Binding-site contacts:
Ligand atom O4 contacts residue ASN1058 of chain 1.A at 4.5 Å.
Ligand atom O5 contacts residue ASN1058 of chain 1.A at 2.4 Å (h-bond).
Ligand atom C4 contacts residue ASN1058 of chain 1.A at 4.2 Å.
Ligand atom C3 contacts residue ASN1058 of chain 1.A at 3.9 Å.
Ligand atom C5 contacts residue ASN1058 of chain 1.A at 3.7 Å.
Ligand atom C1 contacts residue ASN1058 of chain 1.A at 1.5 Å.
Ligand atom N2 contacts residue ASN1058 of chain 1.A at 3.0 Å (h-bond).
Ligand atom N2 contacts residue ASP1056 of chain 1.A at 4.3 Å.
Ligand atom C8 contacts residue ASP1056 of chain 1.A at 4.0 Å.
Ligand atom C7 contacts residue ASN1058 of chain 1.A at 4.1 Å.
Ligand atom C2 contacts residue ASN1058 of chain 1.A at 2.6 Å.
Ligand atom O7 contacts residue ASP1056 of chain 1.A at 2.9 Å (salt-bridge).
Ligand atom C7 contacts residue ASP1056 of chain 1.A at 3.5 Å.

The small molecule below binds the protein below.
Small molecule (SMILES): CC(=O)N[C@H]1[C@H](O[C@H]2[C@H](O)[C@@H](NC(C)=O)CO[C@@H]2CO)O[C@H](CO)[C@@H](O[C@@H]2O[C@H](CO)[C@@H](O)[C@H](O)[C@@H]2O)[C@@H]1O

Sequence of chain 1.A:
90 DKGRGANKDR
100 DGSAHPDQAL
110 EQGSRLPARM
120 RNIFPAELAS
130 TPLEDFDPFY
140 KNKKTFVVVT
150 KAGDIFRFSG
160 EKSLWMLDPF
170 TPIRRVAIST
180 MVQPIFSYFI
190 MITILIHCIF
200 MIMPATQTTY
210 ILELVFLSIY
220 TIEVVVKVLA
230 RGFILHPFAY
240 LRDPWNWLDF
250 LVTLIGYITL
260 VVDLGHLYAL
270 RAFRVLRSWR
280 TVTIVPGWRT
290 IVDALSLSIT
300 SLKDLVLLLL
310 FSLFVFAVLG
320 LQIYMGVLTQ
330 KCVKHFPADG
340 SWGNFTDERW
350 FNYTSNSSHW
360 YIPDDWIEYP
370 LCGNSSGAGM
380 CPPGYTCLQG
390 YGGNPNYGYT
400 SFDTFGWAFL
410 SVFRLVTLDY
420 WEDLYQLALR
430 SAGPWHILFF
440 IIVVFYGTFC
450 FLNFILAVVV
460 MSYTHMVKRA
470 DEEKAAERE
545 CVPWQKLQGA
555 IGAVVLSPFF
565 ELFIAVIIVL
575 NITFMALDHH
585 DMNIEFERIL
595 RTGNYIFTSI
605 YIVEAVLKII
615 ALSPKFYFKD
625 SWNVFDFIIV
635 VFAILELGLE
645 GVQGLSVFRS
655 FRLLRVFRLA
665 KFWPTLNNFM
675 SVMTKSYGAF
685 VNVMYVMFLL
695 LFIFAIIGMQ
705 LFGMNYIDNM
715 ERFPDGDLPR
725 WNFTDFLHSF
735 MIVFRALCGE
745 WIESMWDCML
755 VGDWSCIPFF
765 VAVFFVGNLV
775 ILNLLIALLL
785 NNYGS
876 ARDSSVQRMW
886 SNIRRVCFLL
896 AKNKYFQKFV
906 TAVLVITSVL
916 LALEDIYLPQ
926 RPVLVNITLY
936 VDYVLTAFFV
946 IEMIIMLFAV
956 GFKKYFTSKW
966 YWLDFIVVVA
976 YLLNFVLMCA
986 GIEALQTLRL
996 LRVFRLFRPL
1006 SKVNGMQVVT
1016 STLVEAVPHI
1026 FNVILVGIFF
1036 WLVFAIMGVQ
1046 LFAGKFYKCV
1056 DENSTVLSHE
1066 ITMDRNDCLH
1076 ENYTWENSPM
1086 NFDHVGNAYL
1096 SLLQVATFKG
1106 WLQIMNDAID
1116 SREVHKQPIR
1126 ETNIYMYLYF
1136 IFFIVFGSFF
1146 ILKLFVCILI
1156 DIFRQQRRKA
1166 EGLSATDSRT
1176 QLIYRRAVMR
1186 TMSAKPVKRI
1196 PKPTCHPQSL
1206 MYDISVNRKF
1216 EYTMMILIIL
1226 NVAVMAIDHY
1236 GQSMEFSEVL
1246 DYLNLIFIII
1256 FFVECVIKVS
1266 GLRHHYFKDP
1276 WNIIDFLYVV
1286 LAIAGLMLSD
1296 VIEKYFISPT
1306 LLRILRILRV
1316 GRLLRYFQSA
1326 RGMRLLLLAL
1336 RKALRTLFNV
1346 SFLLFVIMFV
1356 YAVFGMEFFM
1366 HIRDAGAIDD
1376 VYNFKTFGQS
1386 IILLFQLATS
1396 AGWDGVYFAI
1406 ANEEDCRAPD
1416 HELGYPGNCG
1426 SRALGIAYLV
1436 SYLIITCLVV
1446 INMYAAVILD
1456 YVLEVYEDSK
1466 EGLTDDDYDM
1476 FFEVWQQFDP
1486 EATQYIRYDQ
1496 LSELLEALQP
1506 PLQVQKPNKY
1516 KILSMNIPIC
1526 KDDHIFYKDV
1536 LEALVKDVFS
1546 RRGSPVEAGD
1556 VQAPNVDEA